The protein below binds the small molecule below.
Small molecule (SMILES): CC(=O)N[C@@H]1[C@@H](O)[C@H](O)[C@@H](CO)O[C@H]1O

Sequence of chain 1.C:
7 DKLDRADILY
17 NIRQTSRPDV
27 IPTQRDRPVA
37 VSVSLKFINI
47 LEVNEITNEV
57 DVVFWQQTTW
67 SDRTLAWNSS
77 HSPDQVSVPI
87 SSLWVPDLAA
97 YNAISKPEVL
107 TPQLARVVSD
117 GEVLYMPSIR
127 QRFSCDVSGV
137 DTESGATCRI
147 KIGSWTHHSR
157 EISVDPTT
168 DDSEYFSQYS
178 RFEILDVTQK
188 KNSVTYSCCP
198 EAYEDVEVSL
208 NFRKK

Binding-site contacts:
Ligand atom C6 contacts residue SER76 of chain 1.C at 4.2 Å.
Ligand atom C7 contacts residue ASN74 of chain 1.C at 3.6 Å.
Ligand atom O6 contacts residue SER76 of chain 1.C at 3.9 Å.
Ligand atom N2 contacts residue ASN74 of chain 1.C at 3.0 Å (h-bond).
Ligand atom C3 contacts residue SER76 of chain 1.C at 4.4 Å.
Ligand atom C1 contacts residue SER76 of chain 1.C at 3.2 Å.
Ligand atom O7 contacts residue ASN74 of chain 1.C at 3.8 Å.
Ligand atom C7 contacts residue SER76 of chain 1.C at 4.5 Å.
Ligand atom C2 contacts residue SER76 of chain 1.C at 4.3 Å.
Ligand atom C2 contacts residue ASN74 of chain 1.C at 2.5 Å.
Ligand atom O5 contacts residue SER76 of chain 1.C at 3.4 Å (h-bond).
Ligand atom O7 contacts residue SER76 of chain 1.C at 3.5 Å (h-bond).
Ligand atom C1 contacts residue ASN74 of chain 1.C at 1.4 Å.
Ligand atom O6 contacts residue HIS77 of chain 1.C at 4.3 Å.
Ligand atom C4 contacts residue ASN74 of chain 1.C at 4.2 Å.
Ligand atom O5 contacts residue ASN74 of chain 1.C at 2.3 Å (h-bond).
Ligand atom C5 contacts residue ASN74 of chain 1.C at 3.6 Å.
Ligand atom C5 contacts residue SER76 of chain 1.C at 3.4 Å.
Ligand atom C4 contacts residue SER76 of chain 1.C at 4.5 Å.
Ligand atom C3 contacts residue ASN74 of chain 1.C at 3.8 Å.